Sequence of chain 1.B:
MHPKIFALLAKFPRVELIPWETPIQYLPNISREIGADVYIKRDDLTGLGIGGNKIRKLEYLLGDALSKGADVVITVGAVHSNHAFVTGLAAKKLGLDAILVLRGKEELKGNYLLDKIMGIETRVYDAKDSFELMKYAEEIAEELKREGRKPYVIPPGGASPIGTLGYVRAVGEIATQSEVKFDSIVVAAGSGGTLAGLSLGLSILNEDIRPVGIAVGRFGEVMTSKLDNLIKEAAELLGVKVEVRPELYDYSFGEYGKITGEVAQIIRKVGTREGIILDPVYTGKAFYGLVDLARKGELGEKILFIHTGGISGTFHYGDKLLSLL

The protein below binds the small molecule below.
Small molecule (SMILES): Cc1ncc(COP(=O)(O)O)c(CNC2(C(=O)O)CC2)c1O

Binding-site contacts:
Ligand atom O1P contacts residue LYS54 of chain 1.B at 3.5 Å (salt-bridge).
Ligand atom C9 contacts residue LYS54 of chain 1.B at 2.9 Å.
Ligand atom C7 contacts residue TYR282 of chain 1.B at 3.0 Å (hydrophobic).
Ligand atom O1P contacts residue GLY192 of chain 1.B at 3.2 Å (h-bond).
Ligand atom C4 contacts residue TYR282 of chain 1.B at 3.4 Å (hydrophobic).
Ligand atom O7 contacts residue ASN82 of chain 1.B at 3.0 Å (h-bond).
Ligand atom O3P contacts residue SER191 of chain 1.B at 2.7 Å (h-bond).
Ligand atom O4P contacts residue LYS54 of chain 1.B at 3.4 Å (salt-bridge).
Ligand atom O3 contacts residue ASN82 of chain 1.B at 2.8 Å (h-bond).
Ligand atom O2P contacts residue THR194 of chain 1.B at 2.2 Å (h-bond).
Ligand atom C7 contacts residue SER81 of chain 1.B at 3.1 Å.
Ligand atom O3 contacts residue TYR282 of chain 1.B at 3.5 Å.
Ligand atom C4A contacts residue TYR282 of chain 1.B at 3.3 Å (hydrophobic).
Ligand atom O8 contacts residue TYR282 of chain 1.B at 3.4 Å (h-bond).
Ligand atom N contacts residue LYS54 of chain 1.B at 3.4 Å.
Ligand atom C2A contacts residue TYR282 of chain 1.B at 3.6 Å (hydrophobic).
Ligand atom P contacts residue GLY192 of chain 1.B at 3.5 Å.
Ligand atom O8 contacts residue SER81 of chain 1.B at 2.6 Å (h-bond).
Ligand atom P contacts residue SER191 of chain 1.B at 3.3 Å.
Ligand atom C6 contacts residue THR308 of chain 1.B at 3.3 Å.
Ligand atom C4A contacts residue LYS54 of chain 1.B at 3.5 Å.
Ligand atom C8 contacts residue TYR282 of chain 1.B at 3.2 Å (hydrophobic).
Ligand atom O1P contacts residue SER191 of chain 1.B at 2.3 Å (h-bond).
Ligand atom N contacts residue TYR282 of chain 1.B at 3.3 Å (h-bond).
Ligand atom C9 contacts residue GLY157 of chain 1.B at 3.0 Å.
Ligand atom O3P contacts residue GLY190 of chain 1.B at 2.4 Å (h-bond).
Ligand atom O7 contacts residue SER81 of chain 1.B at 2.9 Å (h-bond).
Ligand atom O7 contacts residue HIS83 of chain 1.B at 3.1 Å (h-bond).
Ligand atom O3P contacts residue GLY192 of chain 1.B at 2.9 Å (h-bond).
Ligand atom C2 contacts residue TYR282 of chain 1.B at 3.4 Å (hydrophobic).
Ligand atom C2 contacts residue THR308 of chain 1.B at 3.3 Å.
Ligand atom C9 contacts residue HIS83 of chain 1.B at 3.5 Å.
Ligand atom N1 contacts residue TYR282 of chain 1.B at 3.6 Å.
Ligand atom C3 contacts residue TYR282 of chain 1.B at 3.5 Å (hydrophobic).
Ligand atom O7 contacts residue TYR282 of chain 1.B at 3.4 Å (h-bond).
Ligand atom N1 contacts residue THR308 of chain 1.B at 2.4 Å (h-bond).
Ligand atom C5A contacts residue ASN53 of chain 1.B at 3.5 Å.
Ligand atom C2A contacts residue THR308 of chain 1.B at 3.1 Å.
Ligand atom C5 contacts residue ASN53 of chain 1.B at 3.5 Å.
Ligand atom O3P contacts residue ALA189 of chain 1.B at 3.4 Å.